Sequence of chain 1.Q:
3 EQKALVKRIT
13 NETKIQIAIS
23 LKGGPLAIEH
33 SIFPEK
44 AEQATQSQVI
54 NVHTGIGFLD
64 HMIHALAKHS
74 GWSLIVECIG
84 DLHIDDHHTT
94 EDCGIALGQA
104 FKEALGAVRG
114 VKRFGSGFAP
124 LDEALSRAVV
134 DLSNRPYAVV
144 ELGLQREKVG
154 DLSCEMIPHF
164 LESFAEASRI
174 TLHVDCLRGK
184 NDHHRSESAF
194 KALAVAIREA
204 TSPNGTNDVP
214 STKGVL

The protein below binds the small molecule below.
Small molecule (SMILES): O=P(O)(O)C[C@H](O)Cn1cncn1

Sequence of chain 1.I:
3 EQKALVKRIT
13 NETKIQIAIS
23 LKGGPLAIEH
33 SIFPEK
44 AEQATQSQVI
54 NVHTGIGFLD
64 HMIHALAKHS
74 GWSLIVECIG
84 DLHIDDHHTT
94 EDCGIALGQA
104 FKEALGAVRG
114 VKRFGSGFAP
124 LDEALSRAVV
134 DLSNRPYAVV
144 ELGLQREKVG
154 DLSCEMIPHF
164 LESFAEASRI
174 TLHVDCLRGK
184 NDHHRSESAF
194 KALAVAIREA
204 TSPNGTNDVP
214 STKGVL

Sequence of chain 1.N:
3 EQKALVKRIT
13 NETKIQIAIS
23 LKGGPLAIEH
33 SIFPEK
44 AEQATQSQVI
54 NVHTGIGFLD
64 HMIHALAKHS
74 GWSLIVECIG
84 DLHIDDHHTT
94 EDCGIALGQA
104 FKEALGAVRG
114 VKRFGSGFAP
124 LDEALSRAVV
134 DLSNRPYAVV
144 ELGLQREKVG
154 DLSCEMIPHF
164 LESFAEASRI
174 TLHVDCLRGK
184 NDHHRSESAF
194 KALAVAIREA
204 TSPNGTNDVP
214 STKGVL

Binding-site contacts:
Ligand atom O11 contacts residue LYS216 of chain 1.I at 2.4 Å (salt-bridge).
Ligand atom C5 contacts residue MN1 of chain 1.GC at 3.6 Å.
Ligand atom O13 contacts residue HIS91 of chain 1.Q at 2.8 Å (h-bond).
Ligand atom O10 contacts residue SER214 of chain 1.I at 3.0 Å (h-bond).
Ligand atom O10 contacts residue ARG116 of chain 1.I at 3.2 Å (salt-bridge).
Ligand atom N4 contacts residue HIS187 of chain 1.N at 3.0 Å (h-bond).
Ligand atom O11 contacts residue SER214 of chain 1.I at 3.3 Å (h-bond).
Ligand atom N4 contacts residue HIS90 of chain 1.Q at 3.1 Å (h-bond).
Ligand atom N1 contacts residue HIS186 of chain 1.N at 3.5 Å (h-bond).
Ligand atom O13 contacts residue GLU190 of chain 1.N at 2.7 Å (salt-bridge).
Ligand atom C6 contacts residue HIS91 of chain 1.Q at 3.8 Å.
Ligand atom N2 contacts residue MN1 of chain 1.GC at 3.8 Å.
Ligand atom O13 contacts residue MN1 of chain 1.GC at 1.9 Å.
Ligand atom O13 contacts residue HIS64 of chain 1.N at 3.1 Å (h-bond).
Ligand atom C3 contacts residue MN1 of chain 1.JC at 3.4 Å.
Ligand atom N4 contacts residue GLU94 of chain 1.Q at 2.7 Å (salt-bridge).
Ligand atom O10 contacts residue THR215 of chain 1.I at 3.6 Å.
Ligand atom C5 contacts residue MN1 of chain 1.JC at 3.5 Å.
Ligand atom C5 contacts residue GLU94 of chain 1.Q at 3.8 Å.
Ligand atom N1 contacts residue HIS91 of chain 1.Q at 3.0 Å (h-bond).
Ligand atom O12 contacts residue ARG116 of chain 1.I at 3.6 Å.
Ligand atom C8 contacts residue GLU190 of chain 1.N at 3.7 Å.
Ligand atom C5 contacts residue HIS186 of chain 1.N at 3.3 Å.
Ligand atom C3 contacts residue GLU94 of chain 1.Q at 2.8 Å.
Ligand atom O12 contacts residue LEU124 of chain 1.N at 3.7 Å.
Ligand atom C7 contacts residue GLU190 of chain 1.N at 3.3 Å.
Ligand atom C8 contacts residue GLU14 of chain 1.Q at 3.7 Å.
Ligand atom N2 contacts residue HIS91 of chain 1.Q at 3.7 Å.
Ligand atom P9 contacts residue LYS194 of chain 1.N at 3.8 Å.
Ligand atom N4 contacts residue MN1 of chain 1.JC at 2.5 Å.
Ligand atom C7 contacts residue MN1 of chain 1.GC at 3.3 Å.
Ligand atom O10 contacts residue LYS194 of chain 1.N at 3.6 Å (salt-bridge).
Ligand atom N1 contacts residue MN1 of chain 1.GC at 2.7 Å.
Ligand atom C5 contacts residue GLU190 of chain 1.N at 3.8 Å.
Ligand atom O12 contacts residue LYS194 of chain 1.N at 2.9 Å (salt-bridge).
Ligand atom N1 contacts residue GLU190 of chain 1.N at 3.2 Å (salt-bridge).
Ligand atom C5 contacts residue HIS187 of chain 1.N at 3.4 Å.
Ligand atom C5 contacts residue HIS90 of chain 1.Q at 3.3 Å.
Ligand atom O12 contacts residue ARG138 of chain 1.I at 3.6 Å.
Ligand atom P9 contacts residue SER214 of chain 1.I at 3.7 Å.